A small-molecule ligand and the protein it binds are described below.
Small molecule (SMILES): CSC[C@H]1O[C@H](O)[C@H](O)[C@@H]1O

Binding-site contacts:
Ligand atom O1 contacts residue ASP233 of chain 1.B at 2.6 Å (salt-bridge).
Ligand atom O3 contacts residue ILE176 of chain 1.B at 3.9 Å.
Ligand atom O2 contacts residue ARG341 of chain 1.B at 3.4 Å (salt-bridge).
Ligand atom CS contacts residue ILE176 of chain 1.B at 4.1 Å (hydrophobic).
Ligand atom C2 contacts residue ARG340 of chain 1.B at 4.0 Å.
Ligand atom C5 contacts residue LEU180 of chain 1.B at 4.1 Å (hydrophobic).
Ligand atom C2 contacts residue ASP233 of chain 1.B at 3.3 Å.
Ligand atom C2 contacts residue PHE253 of chain 1.B at 3.6 Å (hydrophobic).
Ligand atom C3 contacts residue PHE253 of chain 1.B at 3.9 Å (hydrophobic).
Ligand atom C4 contacts residue ARG340 of chain 1.B at 3.7 Å.
Ligand atom O3 contacts residue LEU180 of chain 1.B at 4.3 Å.
Ligand atom C3 contacts residue ARG340 of chain 1.B at 3.4 Å.
Ligand atom C1 contacts residue PHE253 of chain 1.B at 3.8 Å (hydrophobic).
Ligand atom O3 contacts residue ARG340 of chain 1.B at 2.4 Å (salt-bridge).
Ligand atom O2 contacts residue HIS235 of chain 1.B at 4.5 Å.
Ligand atom C4 contacts residue ALA346 of chain 1.B at 3.8 Å (hydrophobic).
Ligand atom CS contacts residue LEU180 of chain 1.B at 4.2 Å (hydrophobic).
Ligand atom O2 contacts residue ASP233 of chain 1.B at 2.5 Å (salt-bridge).
Ligand atom C1 contacts residue ASP233 of chain 1.B at 3.3 Å.
Ligand atom O1 contacts residue HIS235 of chain 1.B at 3.7 Å.
Ligand atom S contacts residue ILE176 of chain 1.B at 4.0 Å.
Ligand atom CS contacts residue TRP74 of chain 1.B at 4.2 Å (hydrophobic).
Ligand atom C5 contacts residue ARG340 of chain 1.B at 4.4 Å.
Ligand atom O2 contacts residue ARG340 of chain 1.B at 3.4 Å (salt-bridge).
Ligand atom C5 contacts residue ILE176 of chain 1.B at 4.4 Å (hydrophobic).
Ligand atom O1 contacts residue PHE253 of chain 1.B at 4.4 Å.
Ligand atom C5 contacts residue ALA346 of chain 1.B at 3.7 Å (hydrophobic).
Ligand atom C3 contacts residue ILE176 of chain 1.B at 4.0 Å (hydrophobic).

Sequence of chain 1.B:
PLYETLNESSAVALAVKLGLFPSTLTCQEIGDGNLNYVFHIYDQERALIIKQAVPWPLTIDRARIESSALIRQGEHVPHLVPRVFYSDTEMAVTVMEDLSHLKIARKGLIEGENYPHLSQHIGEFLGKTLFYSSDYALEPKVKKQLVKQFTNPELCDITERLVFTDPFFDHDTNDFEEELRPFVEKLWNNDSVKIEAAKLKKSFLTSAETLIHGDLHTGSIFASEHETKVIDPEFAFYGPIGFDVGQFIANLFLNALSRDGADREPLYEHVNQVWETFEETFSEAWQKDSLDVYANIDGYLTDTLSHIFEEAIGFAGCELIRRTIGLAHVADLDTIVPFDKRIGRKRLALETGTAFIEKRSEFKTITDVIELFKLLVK